This small molecule binds to this protein.
Small molecule (SMILES): NC(=O)C[C@H](N)C(=O)O

Sequence of chain 1.D:
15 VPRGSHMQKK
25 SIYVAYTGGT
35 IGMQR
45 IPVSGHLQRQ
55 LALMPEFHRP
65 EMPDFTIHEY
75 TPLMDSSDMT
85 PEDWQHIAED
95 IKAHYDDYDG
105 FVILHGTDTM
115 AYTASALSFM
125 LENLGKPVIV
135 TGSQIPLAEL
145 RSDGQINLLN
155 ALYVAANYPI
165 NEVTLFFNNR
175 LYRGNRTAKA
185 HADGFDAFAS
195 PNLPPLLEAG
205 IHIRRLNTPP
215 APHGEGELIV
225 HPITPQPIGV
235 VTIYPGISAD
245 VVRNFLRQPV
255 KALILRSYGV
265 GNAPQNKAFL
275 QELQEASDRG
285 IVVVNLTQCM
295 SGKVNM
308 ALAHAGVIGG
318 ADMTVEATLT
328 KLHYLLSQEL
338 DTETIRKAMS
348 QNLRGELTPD

Sequence of chain 1.B:
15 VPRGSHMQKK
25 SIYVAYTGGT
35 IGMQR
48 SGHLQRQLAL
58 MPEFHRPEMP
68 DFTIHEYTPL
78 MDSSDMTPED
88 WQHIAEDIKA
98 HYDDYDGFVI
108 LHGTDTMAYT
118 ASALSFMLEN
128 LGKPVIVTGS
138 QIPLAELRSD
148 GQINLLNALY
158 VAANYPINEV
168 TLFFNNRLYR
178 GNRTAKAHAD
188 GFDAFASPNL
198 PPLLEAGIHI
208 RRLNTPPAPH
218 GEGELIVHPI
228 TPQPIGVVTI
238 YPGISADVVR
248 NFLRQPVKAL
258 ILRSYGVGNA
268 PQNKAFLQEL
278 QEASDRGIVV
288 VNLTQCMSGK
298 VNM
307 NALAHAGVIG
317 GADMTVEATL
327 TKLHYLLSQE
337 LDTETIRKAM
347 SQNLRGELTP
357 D

Binding-site contacts:
Ligand atom OD1 contacts residue ASP1 of chain 1.T at 2.3 Å (salt-bridge).
Ligand atom OXT contacts residue THR34 of chain 1.D at 3.7 Å.
Ligand atom ND2 contacts residue ASN266 of chain 1.B at 3.1 Å.
Ligand atom CB contacts residue EDO1 of chain 1.X at 4.1 Å.
Ligand atom OXT contacts residue GLY33 of chain 1.D at 3.3 Å.
Ligand atom CA contacts residue THR34 of chain 1.D at 3.2 Å.
Ligand atom N contacts residue ASP1 of chain 1.T at 1.5 Å.
Ligand atom OXT contacts residue ASP79 of chain 1.D at 3.6 Å.
Ligand atom CB contacts residue ASP1 of chain 1.T at 0.2 Å.
Ligand atom OD1 contacts residue SER81 of chain 1.D at 2.8 Å (h-bond).
Ligand atom O contacts residue THR111 of chain 1.D at 2.9 Å (h-bond).
Ligand atom C contacts residue THR34 of chain 1.D at 3.9 Å.
Ligand atom OD1 contacts residue ASP79 of chain 1.D at 3.2 Å.
Ligand atom N contacts residue MET37 of chain 1.D at 3.8 Å.
Ligand atom N contacts residue ASP79 of chain 1.D at 4.0 Å.
Ligand atom CA contacts residue ASP1 of chain 1.T at 0.2 Å.
Ligand atom OD1 contacts residue ASP112 of chain 1.D at 3.5 Å (salt-bridge).
Ligand atom ND2 contacts residue SER81 of chain 1.D at 3.1 Å (h-bond).
Ligand atom OXT contacts residue SER80 of chain 1.D at 3.0 Å (h-bond).
Ligand atom CG contacts residue ASN266 of chain 1.B at 3.8 Å.
Ligand atom CG contacts residue ASP79 of chain 1.D at 3.9 Å.
Ligand atom OXT contacts residue ASP1 of chain 1.T at 0.5 Å (salt-bridge).
Ligand atom O contacts residue ASP112 of chain 1.D at 3.0 Å (salt-bridge).
Ligand atom O contacts residue SER80 of chain 1.D at 2.9 Å (h-bond).
Ligand atom ND2 contacts residue ASP112 of chain 1.D at 3.5 Å (salt-bridge).
Ligand atom CG contacts residue ASP112 of chain 1.D at 3.1 Å.
Ligand atom OXT contacts residue GLY110 of chain 1.D at 3.1 Å.
Ligand atom CB contacts residue ASN266 of chain 1.B at 3.6 Å.
Ligand atom CB contacts residue ASP112 of chain 1.D at 3.2 Å.
Ligand atom CG contacts residue SER81 of chain 1.D at 3.4 Å.
Ligand atom C contacts residue SER80 of chain 1.D at 3.6 Å.
Ligand atom CG contacts residue ASP1 of chain 1.T at 1.4 Å.
Ligand atom O contacts residue ASP1 of chain 1.T at 0.6 Å (salt-bridge).
Ligand atom C contacts residue THR111 of chain 1.D at 3.8 Å.
Ligand atom C contacts residue GLY110 of chain 1.D at 3.4 Å.
Ligand atom C contacts residue ASP1 of chain 1.T at 0.4 Å.
Ligand atom N contacts residue THR34 of chain 1.D at 3.1 Å (h-bond).
Ligand atom O contacts residue GLY110 of chain 1.D at 3.2 Å.
Ligand atom OD1 contacts residue SER80 of chain 1.D at 3.4 Å (h-bond).
Ligand atom ND2 contacts residue ASP1 of chain 1.T at 2.4 Å (salt-bridge).